This protein binds this small molecule.
Small molecule (SMILES): OC[C@H]1O[C@@H](O)[C@H](F)[C@@H](O)[C@@H]1O

Binding-site contacts:
Ligand atom O3 contacts residue ASN593 of chain 1.C at 2.7 Å (h-bond).
Ligand atom C1 contacts residue ARG472 of chain 1.C at 4.2 Å.
Ligand atom C4 contacts residue VAL546 of chain 1.C at 3.3 Å (hydrophobic).
Ligand atom C2 contacts residue FAD1 of chain 1.O at 3.9 Å.
Ligand atom C5 contacts residue FAD1 of chain 1.O at 4.0 Å.
Ligand atom C2 contacts residue THR169 of chain 1.C at 3.9 Å.
Ligand atom F2 contacts residue FAD1 of chain 1.O at 3.0 Å.
Ligand atom C6 contacts residue LEU545 of chain 1.C at 4.2 Å (hydrophobic).
Ligand atom C2 contacts residue PHE474 of chain 1.C at 4.0 Å (hydrophobic).
Ligand atom O3 contacts residue HIS548 of chain 1.C at 2.4 Å (h-bond).
Ligand atom F2 contacts residue ALA171 of chain 1.C at 4.2 Å.
Ligand atom F2 contacts residue ASN593 of chain 1.C at 3.5 Å.
Ligand atom C2 contacts residue GLN448 of chain 1.C at 3.5 Å.
Ligand atom C3 contacts residue HIS548 of chain 1.C at 3.5 Å.
Ligand atom O1 contacts residue PHE474 of chain 1.C at 3.9 Å.
Ligand atom C2 contacts residue ASN593 of chain 1.C at 3.6 Å.
Ligand atom O4 contacts residue HIS548 of chain 1.C at 3.4 Å (h-bond).
Ligand atom C1 contacts residue ASP452 of chain 1.C at 3.4 Å.
Ligand atom C3 contacts residue FAD1 of chain 1.O at 3.3 Å.
Ligand atom C6 contacts residue VAL546 of chain 1.C at 3.6 Å (hydrophobic).
Ligand atom O3 contacts residue FAD1 of chain 1.O at 3.3 Å.
Ligand atom O1 contacts residue HIS450 of chain 1.C at 3.6 Å.
Ligand atom O1 contacts residue ASP452 of chain 1.C at 3.3 Å (salt-bridge).
Ligand atom F2 contacts residue GLN448 of chain 1.C at 3.3 Å.
Ligand atom O4 contacts residue FAD1 of chain 1.O at 3.1 Å.
Ligand atom O5 contacts residue ASP452 of chain 1.C at 3.6 Å (salt-bridge).
Ligand atom O3 contacts residue PHE474 of chain 1.C at 3.9 Å.
Ligand atom O4 contacts residue VAL546 of chain 1.C at 2.7 Å (h-bond).
Ligand atom O1 contacts residue ARG472 of chain 1.C at 3.1 Å.
Ligand atom C1 contacts residue THR169 of chain 1.C at 3.5 Å.
Ligand atom C4 contacts residue FAD1 of chain 1.O at 3.8 Å.
Ligand atom C3 contacts residue ASN593 of chain 1.C at 3.7 Å.
Ligand atom C5 contacts residue VAL546 of chain 1.C at 4.0 Å (hydrophobic).
Ligand atom O1 contacts residue GLN448 of chain 1.C at 3.1 Å (h-bond).
Ligand atom C4 contacts residue HIS548 of chain 1.C at 3.6 Å.
Ligand atom F2 contacts residue THR169 of chain 1.C at 2.9 Å.
Ligand atom O6 contacts residue LEU545 of chain 1.C at 4.1 Å.
Ligand atom C1 contacts residue GLN448 of chain 1.C at 3.8 Å.
Ligand atom C3 contacts residue PHE474 of chain 1.C at 4.2 Å (hydrophobic).
Ligand atom O5 contacts residue ARG472 of chain 1.C at 4.0 Å.

Sequence of chain 1.C:
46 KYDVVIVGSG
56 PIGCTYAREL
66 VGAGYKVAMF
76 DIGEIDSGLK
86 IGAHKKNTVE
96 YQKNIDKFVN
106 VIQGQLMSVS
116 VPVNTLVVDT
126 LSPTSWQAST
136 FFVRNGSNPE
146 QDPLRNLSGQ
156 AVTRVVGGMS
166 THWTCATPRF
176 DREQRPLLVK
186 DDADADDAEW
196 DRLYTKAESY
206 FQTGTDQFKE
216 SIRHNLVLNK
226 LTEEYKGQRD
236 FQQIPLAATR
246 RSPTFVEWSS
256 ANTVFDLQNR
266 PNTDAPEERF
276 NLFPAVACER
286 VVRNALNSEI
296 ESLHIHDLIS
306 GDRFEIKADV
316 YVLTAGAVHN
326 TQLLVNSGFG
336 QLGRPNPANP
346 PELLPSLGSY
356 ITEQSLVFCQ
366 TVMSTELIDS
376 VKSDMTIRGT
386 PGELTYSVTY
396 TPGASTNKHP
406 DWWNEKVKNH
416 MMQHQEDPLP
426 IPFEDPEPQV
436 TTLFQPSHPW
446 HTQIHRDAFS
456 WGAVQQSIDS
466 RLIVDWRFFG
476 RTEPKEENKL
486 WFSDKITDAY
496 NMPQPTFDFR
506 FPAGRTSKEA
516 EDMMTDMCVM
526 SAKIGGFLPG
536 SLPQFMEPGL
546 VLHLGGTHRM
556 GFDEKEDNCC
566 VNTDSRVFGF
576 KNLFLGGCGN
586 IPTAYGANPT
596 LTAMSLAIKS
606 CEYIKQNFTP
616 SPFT